Sequence of chain 1.A:
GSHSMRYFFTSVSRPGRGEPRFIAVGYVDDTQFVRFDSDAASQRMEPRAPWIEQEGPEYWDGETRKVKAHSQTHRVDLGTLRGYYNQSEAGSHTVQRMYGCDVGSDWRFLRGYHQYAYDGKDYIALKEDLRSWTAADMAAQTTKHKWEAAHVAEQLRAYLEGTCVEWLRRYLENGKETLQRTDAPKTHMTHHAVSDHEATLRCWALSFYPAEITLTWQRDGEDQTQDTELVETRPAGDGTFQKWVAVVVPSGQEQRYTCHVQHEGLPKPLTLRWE

The protein below binds the small molecule below.
Small molecule (SMILES): CSCC[C@H](NC(=O)[C@@H]1CCCN1C(=O)[C@@H](NC(=O)[C@H](CC(C)C)NC(=O)[C@@H](N)CC(N)=O)C(C)C)C(=O)N[C@H](C(=O)N[C@@H](Cc1cnc[nH]1)C(=O)N[C@H](C(=O)N[C@H](C(=O)O)C(C)C)[C@@H](C)O)C(C)C

Binding-site contacts:
Ligand atom CG contacts residue GLU63 of chain 1.A at 3.4 Å.
Ligand atom O contacts residue LYS146 of chain 1.A at 3.3 Å (salt-bridge).
Ligand atom N contacts residue TYR159 of chain 1.A at 3.5 Å.
Ligand atom CG contacts residue VAL152 of chain 1.A at 3.5 Å (hydrophobic).
Ligand atom ND2 contacts residue TRP167 of chain 1.A at 3.0 Å.
Ligand atom CD2 contacts residue TYR99 of chain 1.A at 3.3 Å (hydrophobic).
Ligand atom NE2 contacts residue GLN155 of chain 1.A at 2.8 Å (h-bond).
Ligand atom O contacts residue TRP147 of chain 1.A at 2.9 Å (h-bond).
Ligand atom CG2 contacts residue ASP77 of chain 1.A at 3.5 Å.
Ligand atom N contacts residue GLU63 of chain 1.A at 2.9 Å (salt-bridge).
Ligand atom CB contacts residue THR143 of chain 1.A at 3.5 Å.
Ligand atom CD2 contacts residue GLN155 of chain 1.A at 2.9 Å.
Ligand atom N contacts residue TYR171 of chain 1.A at 2.8 Å (h-bond).
Ligand atom CB contacts residue ASP77 of chain 1.A at 3.5 Å.
Ligand atom OG1 contacts residue LYS146 of chain 1.A at 2.9 Å (salt-bridge).
Ligand atom N contacts residue LYS66 of chain 1.A at 3.5 Å (salt-bridge).
Ligand atom OXT contacts residue LYS146 of chain 1.A at 3.2 Å (salt-bridge).
Ligand atom O contacts residue GLN155 of chain 1.A at 3.5 Å (h-bond).
Ligand atom OD1 contacts residue LYS66 of chain 1.A at 2.7 Å (salt-bridge).
Ligand atom CG1 contacts residue TYR99 of chain 1.A at 3.4 Å (hydrophobic).
Ligand atom O contacts residue HIS70 of chain 1.A at 3.4 Å.
Ligand atom N contacts residue TYR99 of chain 1.A at 3.1 Å (h-bond).
Ligand atom N contacts residue TYR7 of chain 1.A at 2.7 Å (h-bond).
Ligand atom C contacts residue ASP77 of chain 1.A at 3.5 Å.
Ligand atom O contacts residue THR143 of chain 1.A at 2.7 Å (h-bond).
Ligand atom CA contacts residue TYR7 of chain 1.A at 3.5 Å (hydrophobic).
Ligand atom O contacts residue LYS66 of chain 1.A at 3.0 Å (salt-bridge).
Ligand atom N contacts residue ASP77 of chain 1.A at 2.8 Å (salt-bridge).
Ligand atom O contacts residue TRP147 of chain 1.A at 3.4 Å.
Ligand atom CD2 contacts residue TYR7 of chain 1.A at 3.5 Å (hydrophobic).
Ligand atom O contacts residue TYR159 of chain 1.A at 2.6 Å (h-bond).
Ligand atom CD2 contacts residue PHE9 of chain 1.A at 3.5 Å (hydrophobic).
Ligand atom O contacts residue TYR84 of chain 1.A at 2.7 Å (h-bond).
Ligand atom ND1 contacts residue VAL152 of chain 1.A at 3.5 Å.
Ligand atom CA contacts residue ASP77 of chain 1.A at 3.2 Å.
Ligand atom C contacts residue TYR7 of chain 1.A at 3.5 Å (hydrophobic).
Ligand atom CD1 contacts residue MET45 of chain 1.A at 3.3 Å (hydrophobic).
Ligand atom CG1 contacts residue ARG97 of chain 1.A at 3.5 Å.
Ligand atom CA contacts residue TYR159 of chain 1.A at 3.5 Å (hydrophobic).
Ligand atom CG2 contacts residue THR73 of chain 1.A at 3.4 Å.